Sequence of chain 1.A:
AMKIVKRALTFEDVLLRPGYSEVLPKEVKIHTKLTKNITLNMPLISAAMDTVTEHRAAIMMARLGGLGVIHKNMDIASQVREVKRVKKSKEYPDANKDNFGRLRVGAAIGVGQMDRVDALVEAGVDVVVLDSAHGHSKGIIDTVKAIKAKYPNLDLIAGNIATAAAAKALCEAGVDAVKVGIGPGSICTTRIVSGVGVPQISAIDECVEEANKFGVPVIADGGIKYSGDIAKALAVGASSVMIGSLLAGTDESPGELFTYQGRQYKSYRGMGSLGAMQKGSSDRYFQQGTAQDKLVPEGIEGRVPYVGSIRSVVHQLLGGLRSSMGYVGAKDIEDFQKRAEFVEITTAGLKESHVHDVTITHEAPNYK

A small-molecule ligand and the protein it binds are described below.
Small molecule (SMILES): O=c1[nH]cnc2c1ncn2[C@@H]1O[C@H](COP(=O)(O)O)[C@@H](O)[C@H]1O

Binding-site contacts:
Ligand atom C5 contacts residue ILE221 of chain 1.A at 3.6 Å (hydrophobic).
Ligand atom C5 contacts residue MET305 of chain 1.A at 3.6 Å (hydrophobic).
Ligand atom O5' contacts residue GLY256 of chain 1.A at 3.6 Å.
Ligand atom O3' contacts residue ALA70 of chain 1.A at 3.4 Å.
Ligand atom C2 contacts residue CYS222 of chain 1.A at 3.3 Å (hydrophobic).
Ligand atom O6 contacts residue GLY304 of chain 1.A at 3.1 Å.
Ligand atom O3P contacts residue GLY278 of chain 1.A at 2.7 Å (h-bond).
Ligand atom N7 contacts residue ILE221 of chain 1.A at 3.6 Å.
Ligand atom C4' contacts residue ASP255 of chain 1.A at 3.3 Å.
Ligand atom O3' contacts residue MET276 of chain 1.A at 3.3 Å (h-bond).
Ligand atom N3 contacts residue CYS222 of chain 1.A at 3.6 Å.
Ligand atom N7 contacts residue MET305 of chain 1.A at 2.9 Å (h-bond).
Ligand atom N7 contacts residue GLY304 of chain 1.A at 3.5 Å.
Ligand atom C8 contacts residue MET72 of chain 1.A at 3.7 Å (hydrophobic).
Ligand atom O1P contacts residue SER220 of chain 1.A at 2.9 Å (h-bond).
Ligand atom O2' contacts residue ASP255 of chain 1.A at 2.3 Å (salt-bridge).
Ligand atom N1 contacts residue GLU332 of chain 1.A at 2.8 Å (salt-bridge).
Ligand atom O2P contacts residue TYR302 of chain 1.A at 2.5 Å (h-bond).
Ligand atom O1P contacts residue GLY219 of chain 1.A at 3.5 Å.
Ligand atom P contacts residue SER220 of chain 1.A at 3.8 Å.
Ligand atom N1 contacts residue 8L11 of chain 1.Q at 3.6 Å.
Ligand atom O2P contacts residue SER279 of chain 1.A at 3.1 Å (h-bond).
Ligand atom O6 contacts residue MET305 of chain 1.A at 3.1 Å (h-bond).
Ligand atom C5' contacts residue TYR302 of chain 1.A at 3.6 Å (hydrophobic).
Ligand atom C3' contacts residue ASP255 of chain 1.A at 3.4 Å.
Ligand atom C2 contacts residue GLU332 of chain 1.A at 3.4 Å.
Ligand atom O1P contacts residue GLY257 of chain 1.A at 3.0 Å (h-bond).
Ligand atom P contacts residue TYR302 of chain 1.A at 3.7 Å.
Ligand atom O5' contacts residue GLY219 of chain 1.A at 3.5 Å.
Ligand atom O6 contacts residue GLY333 of chain 1.A at 3.7 Å.
Ligand atom O2' contacts residue ASN194 of chain 1.A at 3.4 Å (h-bond).
Ligand atom C2' contacts residue ASP255 of chain 1.A at 3.5 Å.
Ligand atom O6 contacts residue GLY306 of chain 1.A at 2.6 Å (h-bond).
Ligand atom O3P contacts residue SER279 of chain 1.A at 3.5 Å (h-bond).
Ligand atom C2 contacts residue 8L11 of chain 1.Q at 3.1 Å.
Ligand atom N3 contacts residue 8L11 of chain 1.Q at 3.7 Å.
Ligand atom O2P contacts residue SER220 of chain 1.A at 2.7 Å (h-bond).
Ligand atom C6 contacts residue GLY306 of chain 1.A at 3.5 Å.
Ligand atom O3P contacts residue ILE277 of chain 1.A at 3.7 Å.
Ligand atom O3' contacts residue ASP255 of chain 1.A at 2.6 Å (salt-bridge).